Sequence of chain 1.A:
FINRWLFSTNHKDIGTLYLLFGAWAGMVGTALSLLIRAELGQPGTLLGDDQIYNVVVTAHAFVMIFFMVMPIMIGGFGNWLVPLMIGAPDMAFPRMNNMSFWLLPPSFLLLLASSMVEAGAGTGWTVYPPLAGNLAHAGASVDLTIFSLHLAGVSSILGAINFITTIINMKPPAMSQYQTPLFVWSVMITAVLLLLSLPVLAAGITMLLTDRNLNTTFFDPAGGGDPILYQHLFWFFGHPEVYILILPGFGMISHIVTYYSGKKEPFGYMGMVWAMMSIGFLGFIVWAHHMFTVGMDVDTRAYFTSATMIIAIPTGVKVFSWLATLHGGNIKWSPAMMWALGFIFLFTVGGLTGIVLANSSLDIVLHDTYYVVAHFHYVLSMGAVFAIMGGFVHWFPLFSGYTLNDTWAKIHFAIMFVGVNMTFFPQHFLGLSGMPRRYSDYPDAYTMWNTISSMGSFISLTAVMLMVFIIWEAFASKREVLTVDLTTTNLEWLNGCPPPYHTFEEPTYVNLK

Sequence of chain 1.B:
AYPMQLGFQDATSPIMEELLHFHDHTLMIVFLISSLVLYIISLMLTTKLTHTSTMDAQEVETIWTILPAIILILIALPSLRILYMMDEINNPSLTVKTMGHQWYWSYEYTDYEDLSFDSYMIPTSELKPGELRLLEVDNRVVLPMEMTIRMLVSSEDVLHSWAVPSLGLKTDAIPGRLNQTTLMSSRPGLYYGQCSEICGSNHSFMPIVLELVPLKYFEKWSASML

A protein and the small-molecule ligand that binds it are described below.
Small molecule (SMILES): C[C@H](CCC(=O)O)[C@H]1CC[C@H]2[C@@H]3[C@H](O)C[C@@H]4C[C@H](O)CC[C@]4(C)[C@H]3C[C@H](O)[C@]12C

Binding-site contacts:
Ligand atom C7 contacts residue TRP275 of chain 1.A at 4.0 Å (hydrophobic).
Ligand atom C24 contacts residue MET271 of chain 1.A at 3.8 Å (hydrophobic).
Ligand atom C3 contacts residue THR66 of chain 1.B at 3.7 Å.
Ligand atom C22 contacts residue MET271 of chain 1.A at 3.8 Å (hydrophobic).
Ligand atom C3 contacts residue EDO1 of chain 1.JB at 3.5 Å.
Ligand atom O7 contacts residue GLU62 of chain 1.B at 2.8 Å (salt-bridge).
Ligand atom C15 contacts residue MET271 of chain 1.A at 3.9 Å (hydrophobic).
Ligand atom C19 contacts residue TRP275 of chain 1.A at 3.8 Å (hydrophobic).
Ligand atom C18 contacts residue TRP275 of chain 1.A at 3.9 Å (hydrophobic).
Ligand atom C4 contacts residue THR66 of chain 1.B at 3.8 Å.
Ligand atom C8 contacts residue GLN59 of chain 1.B at 4.2 Å.
Ligand atom C1 contacts residue EDO1 of chain 1.JB at 4.1 Å.
Ligand atom C2 contacts residue EDO1 of chain 1.JB at 3.8 Å.
Ligand atom C6 contacts residue GLU62 of chain 1.B at 4.2 Å.
Ligand atom O3 contacts residue EDO1 of chain 1.JB at 4.1 Å.
Ligand atom C6 contacts residue THR66 of chain 1.B at 3.9 Å.
Ligand atom C14 contacts residue EDO1 of chain 1.KA at 4.1 Å.
Ligand atom C15 contacts residue GLY272 of chain 1.A at 3.9 Å.
Ligand atom O12 contacts residue GLN59 of chain 1.B at 3.6 Å.
Ligand atom O7 contacts residue EDO1 of chain 1.KA at 3.6 Å.
Ligand atom O26 contacts residue MET271 of chain 1.A at 4.0 Å.
Ligand atom O3 contacts residue GLU62 of chain 1.B at 4.0 Å.
Ligand atom C4 contacts residue GLN59 of chain 1.B at 3.8 Å.
Ligand atom O7 contacts residue GLN59 of chain 1.B at 2.9 Å (h-bond).
Ligand atom C16 contacts residue MET271 of chain 1.A at 3.8 Å (hydrophobic).
Ligand atom C5 contacts residue THR66 of chain 1.B at 3.8 Å.
Ligand atom O3 contacts residue THR66 of chain 1.B at 4.1 Å.
Ligand atom C7 contacts residue GLN59 of chain 1.B at 4.0 Å.
Ligand atom O3 contacts residue GLN59 of chain 1.B at 2.9 Å (h-bond).
Ligand atom C4 contacts residue GLU62 of chain 1.B at 3.8 Å.
Ligand atom C9 contacts residue GLN59 of chain 1.B at 4.0 Å.
Ligand atom C3 contacts residue GLN59 of chain 1.B at 3.9 Å.
Ligand atom C6 contacts residue TRP275 of chain 1.A at 3.7 Å (hydrophobic).
Ligand atom C7 contacts residue GLU62 of chain 1.B at 3.7 Å.
Ligand atom C16 contacts residue EDO1 of chain 1.KA at 4.0 Å.
Ligand atom O3 contacts residue THR63 of chain 1.B at 3.0 Å (h-bond).
Ligand atom C15 contacts residue TRP275 of chain 1.A at 3.8 Å (hydrophobic).
Ligand atom C15 contacts residue EDO1 of chain 1.KA at 3.8 Å.
Ligand atom O25 contacts residue MET271 of chain 1.A at 3.5 Å.
Ligand atom C14 contacts residue GLN59 of chain 1.B at 3.9 Å.